Sequence of chain 3.A:
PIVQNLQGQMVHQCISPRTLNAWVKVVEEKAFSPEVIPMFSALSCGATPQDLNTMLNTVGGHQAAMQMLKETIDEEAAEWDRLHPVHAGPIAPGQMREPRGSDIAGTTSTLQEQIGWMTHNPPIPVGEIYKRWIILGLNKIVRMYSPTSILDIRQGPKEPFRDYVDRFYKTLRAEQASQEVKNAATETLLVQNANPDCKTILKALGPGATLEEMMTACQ

Binding-site contacts:
Ligand atom N06 contacts residue ASN57 of chain 1.B at 3.0 Å (h-bond).
Ligand atom C04 contacts residue THR107 of chain 1.B at 3.4 Å.
Ligand atom F42 contacts residue LYS70 of chain 1.B at 3.1 Å.
Ligand atom C11 contacts residue TYR130 of chain 1.B at 3.3 Å (hydrophobic).
Ligand atom C12 contacts residue ASN53 of chain 1.B at 3.3 Å.
Ligand atom CL47 contacts residue LYS70 of chain 1.B at 3.5 Å.
Ligand atom C23 contacts residue MET66 of chain 1.B at 3.2 Å (hydrophobic).
Ligand atom F62 contacts residue GLN179 of chain 3.A at 2.9 Å.
Ligand atom C19 contacts residue ASN57 of chain 1.B at 3.4 Å.
Ligand atom F27 contacts residue MET66 of chain 1.B at 2.9 Å.
Ligand atom C04 contacts residue ASN53 of chain 1.B at 3.4 Å.
Ligand atom F63 contacts residue THR107 of chain 1.B at 3.2 Å.
Ligand atom C03 contacts residue ASN53 of chain 1.B at 3.5 Å.
Ligand atom F26 contacts residue ILE73 of chain 1.B at 3.2 Å.
Ligand atom O57 contacts residue PRO38 of chain 3.A at 3.4 Å.
Ligand atom CL47 contacts residue ILE73 of chain 1.B at 3.4 Å.
Ligand atom C58 contacts residue THR54 of chain 1.B at 3.2 Å.
Ligand atom C39 contacts residue GLN63 of chain 1.B at 3.1 Å.
Ligand atom S48 contacts residue LYS70 of chain 1.B at 3.4 Å (salt-bridge).
Ligand atom C16 contacts residue LYS70 of chain 1.B at 3.3 Å.
Ligand atom N43 contacts residue ASN57 of chain 1.B at 2.7 Å (h-bond).
Ligand atom CL47 contacts residue ASP74 of chain 1.B at 3.0 Å.
Ligand atom O59 contacts residue SER41 of chain 3.A at 3.1 Å (h-bond).
Ligand atom F26 contacts residue LEU69 of chain 1.B at 3.3 Å.
Ligand atom F52 contacts residue LYS182 of chain 3.A at 3.0 Å.
Ligand atom C49 contacts residue LYS70 of chain 1.B at 3.4 Å.
Ligand atom C08 contacts residue THR107 of chain 1.B at 3.3 Å.
Ligand atom C12 contacts residue TYR130 of chain 1.B at 3.1 Å (hydrophobic).
Ligand atom O51 contacts residue LYS70 of chain 1.B at 2.9 Å (salt-bridge).
Ligand atom F64 contacts residue TYR169 of chain 3.A at 3.2 Å.
Ligand atom C19 contacts residue ASN53 of chain 1.B at 3.5 Å.
Ligand atom F26 contacts residue LYS70 of chain 1.B at 3.2 Å.
Ligand atom O57 contacts residue ASN57 of chain 1.B at 3.5 Å (h-bond).
Ligand atom O29 contacts residue LYS70 of chain 1.B at 3.1 Å.
Ligand atom C21 contacts residue ASN57 of chain 1.B at 3.5 Å.
Ligand atom C13 contacts residue ASN53 of chain 1.B at 3.6 Å.
Ligand atom C07 contacts residue THR107 of chain 1.B at 3.3 Å.
Ligand atom N15 contacts residue LYS70 of chain 1.B at 3.4 Å (salt-bridge).
Ligand atom C36 contacts residue GLN67 of chain 1.B at 3.4 Å.
Ligand atom O51 contacts residue GLN179 of chain 3.A at 3.1 Å (h-bond).

A small-molecule ligand and the protein it binds are described below.
Small molecule (SMILES): CC(C)(C#Cc1ccc(-c2ccc(Cl)c3c(NS(C)(=O)=O)nn(CC(F)(F)F)c23)c([C@H](Cc2cc(F)cc(F)c2)NC(=O)Cn2nc(C(F)(F)F)c3c2C(F)(F)[C@@H]2C[C@H]32)n1)S(C)(=O)=O

Sequence of chain 1.B:
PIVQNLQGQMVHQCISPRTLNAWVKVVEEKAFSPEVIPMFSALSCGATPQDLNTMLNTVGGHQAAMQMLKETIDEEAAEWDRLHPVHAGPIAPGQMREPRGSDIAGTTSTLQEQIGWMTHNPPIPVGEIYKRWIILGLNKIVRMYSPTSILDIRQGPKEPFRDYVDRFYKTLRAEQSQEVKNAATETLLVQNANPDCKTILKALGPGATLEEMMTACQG